Sequence of chain 1.A:
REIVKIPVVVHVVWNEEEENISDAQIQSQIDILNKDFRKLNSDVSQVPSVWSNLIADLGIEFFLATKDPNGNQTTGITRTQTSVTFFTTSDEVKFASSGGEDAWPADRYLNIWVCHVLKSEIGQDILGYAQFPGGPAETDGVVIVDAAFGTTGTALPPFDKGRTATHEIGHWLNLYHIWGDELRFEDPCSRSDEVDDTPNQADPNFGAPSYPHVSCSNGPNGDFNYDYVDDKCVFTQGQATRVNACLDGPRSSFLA

The small molecule below binds the protein below.
Small molecule (SMILES): NC(=[NH2+])NCCC[C@H](N)C(=O)O

Binding-site contacts:
Ligand atom NH1 contacts residue PHE160 of chain 1.A at 3.9 Å.
Ligand atom CA contacts residue TYR232 of chain 1.A at 3.8 Å (hydrophobic).
Ligand atom CA contacts residue VAL1 of chain 1.D at 2.4 Å (hydrophobic).
Ligand atom CD contacts residue THR165 of chain 1.A at 3.7 Å.
Ligand atom NH1 contacts residue ARG164 of chain 1.A at 3.8 Å.
Ligand atom N contacts residue VAL1 of chain 1.D at 3.5 Å (h-bond).
Ligand atom CB contacts residue HIS168 of chain 1.A at 4.2 Å.
Ligand atom NE contacts residue THR165 of chain 1.A at 4.2 Å.
Ligand atom NH2 contacts residue PHE160 of chain 1.A at 3.5 Å.
Ligand atom CB contacts residue VAL1 of chain 1.D at 3.4 Å (hydrophobic).
Ligand atom CZ contacts residue ASP235 of chain 1.A at 3.3 Å.
Ligand atom NH2 contacts residue ASP235 of chain 1.A at 3.0 Å (salt-bridge).
Ligand atom NH1 contacts residue THR165 of chain 1.A at 2.7 Å (h-bond).
Ligand atom N contacts residue GLY129 of chain 1.A at 2.7 Å (h-bond).
Ligand atom CB contacts residue LEU128 of chain 1.A at 4.2 Å (hydrophobic).
Ligand atom CZ contacts residue THR165 of chain 1.A at 3.8 Å.
Ligand atom C contacts residue VAL1 of chain 1.D at 1.3 Å (hydrophobic).
Ligand atom CA contacts residue GLY129 of chain 1.A at 4.0 Å.
Ligand atom N contacts residue GLU169 of chain 1.A at 2.8 Å (salt-bridge).
Ligand atom CZ contacts residue LEU128 of chain 1.A at 4.3 Å (hydrophobic).
Ligand atom CZ contacts residue VAL233 of chain 1.A at 3.8 Å (hydrophobic).
Ligand atom NH2 contacts residue MSE238 of chain 1.A at 4.2 Å.
Ligand atom CZ contacts residue PHE160 of chain 1.A at 3.8 Å (hydrophobic).
Ligand atom O contacts residue ILE127 of chain 1.A at 3.5 Å.
Ligand atom O contacts residue GLY129 of chain 1.A at 3.9 Å.
Ligand atom C contacts residue LEU128 of chain 1.A at 4.0 Å (hydrophobic).
Ligand atom CG contacts residue LEU128 of chain 1.A at 4.3 Å (hydrophobic).
Ligand atom CD contacts residue LEU128 of chain 1.A at 3.9 Å (hydrophobic).
Ligand atom O contacts residue LEU128 of chain 1.A at 2.8 Å (h-bond).
Ligand atom NE contacts residue LEU128 of chain 1.A at 4.0 Å.
Ligand atom NH2 contacts residue VAL233 of chain 1.A at 2.7 Å (h-bond).
Ligand atom CG contacts residue TYR232 of chain 1.A at 4.0 Å (hydrophobic).
Ligand atom CA contacts residue GLU169 of chain 1.A at 3.6 Å.
Ligand atom NH1 contacts residue ASP235 of chain 1.A at 2.7 Å (salt-bridge).
Ligand atom CB contacts residue THR165 of chain 1.A at 4.3 Å.
Ligand atom O contacts residue VAL1 of chain 1.D at 2.2 Å (h-bond).
Ligand atom NE contacts residue VAL233 of chain 1.A at 4.2 Å.
Ligand atom CG contacts residue VAL1 of chain 1.D at 3.5 Å (hydrophobic).
Ligand atom NH2 contacts residue ASP234 of chain 1.A at 3.8 Å.
Ligand atom CB contacts residue GLU169 of chain 1.A at 3.2 Å.